Binding-site contacts:
Ligand atom CE2 contacts residue TYR22 of chain 2.A at 3.6 Å (hydrophobic).
Ligand atom O contacts residue TYR22 of chain 2.A at 2.8 Å.
Ligand atom CE2 contacts residue PRO23 of chain 2.A at 3.5 Å (hydrophobic).
Ligand atom OH contacts residue HIS205 of chain 2.A at 3.5 Å.
Ligand atom CB contacts residue PRO20 of chain 2.A at 3.7 Å (hydrophobic).
Ligand atom C contacts residue SER21 of chain 2.A at 3.6 Å.
Ligand atom O contacts residue PRO13 of chain 2.A at 3.0 Å.
Ligand atom CE1 contacts residue PRO13 of chain 2.A at 3.6 Å (hydrophobic).
Ligand atom O contacts residue SER21 of chain 2.A at 2.5 Å (h-bond).
Ligand atom CB contacts residue SER21 of chain 2.A at 3.0 Å.
Ligand atom CD2 contacts residue SER21 of chain 2.A at 2.8 Å.
Ligand atom N contacts residue SER21 of chain 2.A at 3.0 Å.
Ligand atom CE1 contacts residue TYR22 of chain 2.A at 3.1 Å (hydrophobic).
Ligand atom CD1 contacts residue SER21 of chain 2.A at 3.1 Å.
Ligand atom OH contacts residue THR11 of chain 2.A at 2.9 Å (h-bond).
Ligand atom CE1 contacts residue PTD1 of chain 2.E at 3.6 Å.
Ligand atom OH contacts residue TYR22 of chain 2.A at 2.6 Å (h-bond).
Ligand atom CE2 contacts residue PRO20 of chain 2.A at 3.7 Å (hydrophobic).
Ligand atom CE2 contacts residue THR15 of chain 2.A at 3.7 Å.
Ligand atom CD2 contacts residue PRO23 of chain 2.A at 3.4 Å (hydrophobic).
Ligand atom CZ contacts residue TYR22 of chain 2.A at 3.0 Å (hydrophobic).
Ligand atom CD1 contacts residue HIS205 of chain 2.A at 3.4 Å.
Ligand atom C contacts residue SER21 of chain 2.A at 3.3 Å.
Ligand atom CD2 contacts residue PRO20 of chain 2.A at 3.4 Å (hydrophobic).
Ligand atom CE2 contacts residue SER21 of chain 2.A at 2.9 Å.
Ligand atom N contacts residue SER21 of chain 2.A at 3.1 Å.
Ligand atom OH contacts residue TYR12 of chain 2.A at 3.3 Å.
Ligand atom CZ contacts residue THR11 of chain 2.A at 3.3 Å.
Ligand atom C contacts residue PRO13 of chain 2.A at 3.5 Å (hydrophobic).
Ligand atom CG contacts residue SER21 of chain 2.A at 3.2 Å.
Ligand atom CD1 contacts residue TYR22 of chain 2.A at 3.7 Å (hydrophobic).
Ligand atom CA contacts residue PRO13 of chain 2.A at 3.5 Å (hydrophobic).
Ligand atom CE2 contacts residue THR11 of chain 2.A at 3.3 Å.
Ligand atom OH contacts residue PRO206 of chain 2.A at 2.7 Å (h-bond).
Ligand atom CG contacts residue PRO20 of chain 2.A at 3.6 Å (hydrophobic).
Ligand atom CE contacts residue GLY18 of chain 2.A at 3.0 Å.
Ligand atom CE1 contacts residue HIS205 of chain 2.A at 3.2 Å.
Ligand atom O contacts residue SER21 of chain 2.A at 2.8 Å (h-bond).
Ligand atom OH contacts residue PTD1 of chain 2.E at 3.0 Å.
Ligand atom C contacts residue SER21 of chain 2.A at 3.1 Å.

This small molecule binds to this protein.
Small molecule (SMILES): CSCC[C@H](N)C(=O)N[C@@H](Cc1ccc(O)cc1)C(=O)N[C@@H](CC1=c2ccccc2=NC1)C(=O)N[C@@H](Cc1ccc(O)cc1)C(=O)N1CCC[C@H]1C(=O)N[C@@H](Cc1ccc(O)cc1)C(=O)O

Sequence of chain 2.A:
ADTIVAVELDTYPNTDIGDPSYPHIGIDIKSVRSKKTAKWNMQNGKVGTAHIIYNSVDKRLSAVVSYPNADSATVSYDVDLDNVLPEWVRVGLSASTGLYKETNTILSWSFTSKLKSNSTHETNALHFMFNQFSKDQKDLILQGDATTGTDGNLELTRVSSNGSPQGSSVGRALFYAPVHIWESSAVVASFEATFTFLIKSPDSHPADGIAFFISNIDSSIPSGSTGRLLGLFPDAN